Binding-site contacts:
Ligand atom C3 contacts residue ASN37 of chain 1.A at 3.9 Å.
Ligand atom C1 contacts residue THR317 of chain 1.A at 4.0 Å.
Ligand atom O6 contacts residue ASN49 of chain 1.B at 4.5 Å.
Ligand atom N2 contacts residue ASN37 of chain 1.A at 3.1 Å (h-bond).
Ligand atom C8 contacts residue NAG1 of chain 1.H at 3.7 Å.
Ligand atom C6 contacts residue THR39 of chain 1.A at 4.0 Å.
Ligand atom O5 contacts residue ALA38 of chain 1.A at 4.0 Å.
Ligand atom C8 contacts residue ASP290 of chain 1.A at 4.1 Å.
Ligand atom O5 contacts residue NAG1 of chain 1.H at 4.4 Å.
Ligand atom O6 contacts residue THR317 of chain 1.A at 3.5 Å (h-bond).
Ligand atom O5 contacts residue ASN37 of chain 1.A at 2.4 Å (h-bond).
Ligand atom C7 contacts residue ASN37 of chain 1.A at 3.6 Å.
Ligand atom C6 contacts residue THR317 of chain 1.A at 4.0 Å.
Ligand atom C6 contacts residue ALA38 of chain 1.A at 4.1 Å (hydrophobic).
Ligand atom C2 contacts residue ASN37 of chain 1.A at 2.6 Å.
Ligand atom C6 contacts residue ASN37 of chain 1.A at 3.9 Å.
Ligand atom O7 contacts residue ASN37 of chain 1.A at 3.6 Å.
Ligand atom C6 contacts residue ASN49 of chain 1.B at 4.5 Å.
Ligand atom O5 contacts residue THR317 of chain 1.A at 4.3 Å.
Ligand atom C5 contacts residue ASN37 of chain 1.A at 3.6 Å.
Ligand atom O6 contacts residue ASN37 of chain 1.A at 3.8 Å.
Ligand atom N2 contacts residue NAG1 of chain 1.H at 3.8 Å.
Ligand atom C4 contacts residue ASN37 of chain 1.A at 4.1 Å.
Ligand atom C7 contacts residue NAG1 of chain 1.H at 4.5 Å.
Ligand atom C1 contacts residue ASN37 of chain 1.A at 1.4 Å.

Sequence of chain 1.B:
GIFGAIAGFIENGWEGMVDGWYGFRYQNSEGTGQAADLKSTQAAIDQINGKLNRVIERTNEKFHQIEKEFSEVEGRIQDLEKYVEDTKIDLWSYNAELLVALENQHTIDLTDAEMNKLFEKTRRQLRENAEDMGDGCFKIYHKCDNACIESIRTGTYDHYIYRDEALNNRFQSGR

Sequence of chain 1.A:
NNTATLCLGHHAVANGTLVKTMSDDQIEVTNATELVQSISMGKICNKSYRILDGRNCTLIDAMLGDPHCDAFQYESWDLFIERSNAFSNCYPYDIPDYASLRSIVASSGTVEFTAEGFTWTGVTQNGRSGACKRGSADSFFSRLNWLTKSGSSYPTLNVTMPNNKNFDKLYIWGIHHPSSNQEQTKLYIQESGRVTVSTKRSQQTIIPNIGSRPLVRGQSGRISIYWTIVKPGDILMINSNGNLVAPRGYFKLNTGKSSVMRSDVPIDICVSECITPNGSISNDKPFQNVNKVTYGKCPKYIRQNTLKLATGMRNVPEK

A small-molecule ligand and the protein it binds are described below.
Small molecule (SMILES): CC(=O)N[C@H]1[C@H](O[C@H]2[C@H](O)[C@@H](NC(C)=O)CO[C@@H]2CO)O[C@H](CO)[C@@H](O[C@@H]2O[C@H](CO)[C@@H](O)[C@H](O[C@H]3O[C@H](CO)[C@@H](O)[C@H](O[C@@H]4O[C@H](CO)[C@@H](O)[C@H](O)[C@@H]4O)[C@@H]3O)[C@@H]2O)[C@@H]1O